Sequence of chain 1.B:
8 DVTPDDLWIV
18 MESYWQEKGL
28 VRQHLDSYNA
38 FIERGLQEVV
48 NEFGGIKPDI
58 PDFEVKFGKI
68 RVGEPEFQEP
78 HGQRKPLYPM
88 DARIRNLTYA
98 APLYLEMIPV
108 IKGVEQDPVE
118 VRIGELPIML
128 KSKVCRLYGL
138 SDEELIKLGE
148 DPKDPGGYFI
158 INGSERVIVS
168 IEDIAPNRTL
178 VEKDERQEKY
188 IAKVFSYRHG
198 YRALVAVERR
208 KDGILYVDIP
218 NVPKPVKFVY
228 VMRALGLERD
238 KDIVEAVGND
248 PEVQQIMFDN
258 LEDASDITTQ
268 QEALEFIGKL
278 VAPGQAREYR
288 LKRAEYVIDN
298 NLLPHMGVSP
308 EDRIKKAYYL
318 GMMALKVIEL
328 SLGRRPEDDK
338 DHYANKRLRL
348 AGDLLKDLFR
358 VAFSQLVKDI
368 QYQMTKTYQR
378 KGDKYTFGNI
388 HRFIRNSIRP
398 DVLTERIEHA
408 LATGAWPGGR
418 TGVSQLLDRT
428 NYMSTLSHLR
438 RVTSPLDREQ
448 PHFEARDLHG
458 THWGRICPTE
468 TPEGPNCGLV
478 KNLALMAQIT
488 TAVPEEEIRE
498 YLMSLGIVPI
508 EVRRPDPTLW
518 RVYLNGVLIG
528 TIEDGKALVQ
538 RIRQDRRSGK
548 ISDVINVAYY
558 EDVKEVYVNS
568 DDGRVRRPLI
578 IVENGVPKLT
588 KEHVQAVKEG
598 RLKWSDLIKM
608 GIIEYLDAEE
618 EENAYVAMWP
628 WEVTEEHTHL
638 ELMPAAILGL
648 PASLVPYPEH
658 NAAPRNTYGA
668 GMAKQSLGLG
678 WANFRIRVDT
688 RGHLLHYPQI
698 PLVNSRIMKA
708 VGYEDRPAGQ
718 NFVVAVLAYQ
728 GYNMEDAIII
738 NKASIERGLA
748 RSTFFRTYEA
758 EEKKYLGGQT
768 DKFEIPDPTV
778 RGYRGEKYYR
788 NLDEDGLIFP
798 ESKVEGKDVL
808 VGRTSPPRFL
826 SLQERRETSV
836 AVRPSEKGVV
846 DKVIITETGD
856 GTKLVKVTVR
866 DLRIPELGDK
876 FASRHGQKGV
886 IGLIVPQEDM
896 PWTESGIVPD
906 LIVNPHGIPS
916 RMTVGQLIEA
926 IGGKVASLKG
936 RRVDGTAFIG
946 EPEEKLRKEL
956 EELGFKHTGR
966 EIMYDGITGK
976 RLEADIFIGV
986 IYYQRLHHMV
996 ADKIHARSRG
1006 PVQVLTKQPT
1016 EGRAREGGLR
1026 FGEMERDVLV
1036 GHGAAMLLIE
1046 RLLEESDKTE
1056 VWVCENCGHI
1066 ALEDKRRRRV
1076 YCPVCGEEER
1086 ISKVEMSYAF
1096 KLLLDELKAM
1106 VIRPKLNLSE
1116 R

A protein and the small-molecule ligand that binds it are described below.
Small molecule (SMILES): Nc1ccn([C@@H]2O[C@H](CO[P](=O)(O)O[C@H]3[C@@H](O)[C@H](n4ccc(N)nc4=O)O[C@@H]3CO[P](=O)(O)O[C@H]3[C@@H](O)[C@H](n4cnc5c(N)ncnc54)O[C@@H]3CO[P](=O)(O)O[C@H]3[C@@H](O)[C@H](n4cnc5c(=O)nc(N)[nH]c54)O[C@@H]3COP(=O)=O)[C@@H](O[P](=O)(O)OC[C@H]3O[C@@H](n4cnc5c(N)ncnc54)[C@H](O)[C@@H]3O[P](=O)(O)OC[C@H]3O[C@@H](n4cnc5c(=O)nc(N)[nH]c54)[C@H](O)[C@@H]3O[P](=O)(O)OC[C@H]3O[C@@H](n4cnc5c(=O)nc(N)[nH]c54)[C@H](O)[C@@H]3O[P](=O)(O)OC[C@H]3O[C@@H](n4ccc(N)nc4=O)[C@H](O)[C@@H]3O[P](=O)(O)OC[C@H]3O[C@@H](n4cnc5c(=O)nc(N)[nH]c54)[C@H](O)[C@@H]3O)[C@H]2O)c(=O)n1

Binding-site contacts:
Ligand atom O2' contacts residue ARG426 of chain 1.A at 2.8 Å (salt-bridge).
Ligand atom N2 contacts residue GLN427 of chain 1.A at 3.5 Å (h-bond).
Ligand atom OP1 contacts residue LYS875 of chain 1.B at 3.4 Å (salt-bridge).
Ligand atom O2' contacts residue MG1 of chain 1.S at 3.3 Å.
Ligand atom O2' contacts residue ASP465 of chain 1.A at 3.2 Å (salt-bridge).
Ligand atom C2' contacts residue MG1 of chain 1.S at 3.8 Å.
Ligand atom OP1 contacts residue GLN672 of chain 1.B at 3.5 Å (h-bond).
Ligand atom OP1 contacts residue PRO469 of chain 1.B at 4.0 Å.
Ligand atom OP2 contacts residue GLU470 of chain 1.B at 4.1 Å.
Ligand atom O3' contacts residue MG1 of chain 1.S at 2.0 Å.
Ligand atom C5' contacts residue GLY419 of chain 1.B at 4.0 Å.
Ligand atom O3' contacts residue ASP461 of chain 1.A at 4.0 Å.
Ligand atom C5' contacts residue HIS993 of chain 1.B at 4.1 Å.
Ligand atom P contacts residue GLN1008 of chain 1.B at 3.5 Å.
Ligand atom O3' contacts residue LYS875 of chain 1.B at 3.7 Å.
Ligand atom C3' contacts residue ASP465 of chain 1.A at 3.7 Å.
Ligand atom O3' contacts residue ASP463 of chain 1.A at 3.8 Å.
Ligand atom O3' contacts residue THR418 of chain 1.B at 3.4 Å.
Ligand atom C2' contacts residue ARG426 of chain 1.A at 3.9 Å.
Ligand atom P contacts residue LYS883 of chain 1.B at 4.0 Å.
Ligand atom O2' contacts residue ARG299 of chain 1.A at 4.1 Å.
Ligand atom O2' contacts residue GLN422 of chain 1.B at 4.1 Å.
Ligand atom O4' contacts residue ILE229 of chain 1.A at 3.5 Å.
Ligand atom O3' contacts residue GLN422 of chain 1.B at 4.1 Å.
Ligand atom C4' contacts residue MG1 of chain 1.S at 3.7 Å.
Ligand atom OP1 contacts residue THR418 of chain 1.B at 4.1 Å.
Ligand atom C4' contacts residue THR418 of chain 1.B at 4.0 Å.
Ligand atom C5' contacts residue GLN1008 of chain 1.B at 3.7 Å.
Ligand atom OP1 contacts residue LYS883 of chain 1.B at 2.8 Å (salt-bridge).
Ligand atom OP2 contacts residue GLN1008 of chain 1.B at 2.9 Å (h-bond).
Ligand atom O3' contacts residue ASP465 of chain 1.A at 3.4 Å (salt-bridge).
Ligand atom O2' contacts residue HIS993 of chain 1.B at 4.1 Å.
Ligand atom OP1 contacts residue ARG445 of chain 1.B at 4.1 Å.
Ligand atom C3' contacts residue MG1 of chain 1.S at 3.2 Å.
Ligand atom O3' contacts residue GLN672 of chain 1.B at 3.6 Å (h-bond).
Ligand atom N2 contacts residue PRO428 of chain 1.A at 3.6 Å.
Ligand atom C4' contacts residue ASP465 of chain 1.A at 3.3 Å.
Ligand atom O5' contacts residue GLN1008 of chain 1.B at 3.7 Å.
Ligand atom C2' contacts residue ASP465 of chain 1.A at 4.0 Å.
Ligand atom OP1 contacts residue GLN1008 of chain 1.B at 3.7 Å.

Sequence of chain 1.A:
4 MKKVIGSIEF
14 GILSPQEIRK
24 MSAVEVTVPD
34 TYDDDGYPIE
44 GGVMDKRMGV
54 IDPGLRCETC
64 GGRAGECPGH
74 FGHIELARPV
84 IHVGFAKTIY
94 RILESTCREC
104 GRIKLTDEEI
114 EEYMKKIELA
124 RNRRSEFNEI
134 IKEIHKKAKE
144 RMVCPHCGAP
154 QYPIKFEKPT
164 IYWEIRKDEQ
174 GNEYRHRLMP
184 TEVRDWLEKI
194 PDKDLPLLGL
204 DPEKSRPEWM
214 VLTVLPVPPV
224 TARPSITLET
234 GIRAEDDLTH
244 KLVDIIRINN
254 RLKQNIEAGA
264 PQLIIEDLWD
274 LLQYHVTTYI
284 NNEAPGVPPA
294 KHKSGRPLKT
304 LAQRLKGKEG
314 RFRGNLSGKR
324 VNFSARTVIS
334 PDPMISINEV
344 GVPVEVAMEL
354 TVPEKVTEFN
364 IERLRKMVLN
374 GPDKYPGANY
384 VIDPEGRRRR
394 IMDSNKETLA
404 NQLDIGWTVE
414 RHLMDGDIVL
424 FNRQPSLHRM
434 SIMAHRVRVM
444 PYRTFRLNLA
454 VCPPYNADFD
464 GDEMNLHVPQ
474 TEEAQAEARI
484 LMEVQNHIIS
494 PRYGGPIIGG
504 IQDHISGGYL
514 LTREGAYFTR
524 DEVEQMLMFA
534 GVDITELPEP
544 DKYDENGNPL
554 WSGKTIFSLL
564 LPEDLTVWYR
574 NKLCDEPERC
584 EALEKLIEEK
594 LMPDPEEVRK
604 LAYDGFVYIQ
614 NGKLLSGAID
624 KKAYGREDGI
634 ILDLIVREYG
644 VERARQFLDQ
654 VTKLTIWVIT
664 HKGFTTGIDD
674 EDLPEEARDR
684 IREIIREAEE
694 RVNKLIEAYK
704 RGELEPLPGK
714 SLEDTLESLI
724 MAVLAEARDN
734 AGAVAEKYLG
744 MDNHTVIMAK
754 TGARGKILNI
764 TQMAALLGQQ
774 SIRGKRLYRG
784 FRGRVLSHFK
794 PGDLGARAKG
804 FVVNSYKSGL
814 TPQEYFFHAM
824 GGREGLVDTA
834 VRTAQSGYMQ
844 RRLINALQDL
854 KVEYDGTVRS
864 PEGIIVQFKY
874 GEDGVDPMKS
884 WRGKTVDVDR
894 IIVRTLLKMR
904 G